Sequence of chain 1.B:
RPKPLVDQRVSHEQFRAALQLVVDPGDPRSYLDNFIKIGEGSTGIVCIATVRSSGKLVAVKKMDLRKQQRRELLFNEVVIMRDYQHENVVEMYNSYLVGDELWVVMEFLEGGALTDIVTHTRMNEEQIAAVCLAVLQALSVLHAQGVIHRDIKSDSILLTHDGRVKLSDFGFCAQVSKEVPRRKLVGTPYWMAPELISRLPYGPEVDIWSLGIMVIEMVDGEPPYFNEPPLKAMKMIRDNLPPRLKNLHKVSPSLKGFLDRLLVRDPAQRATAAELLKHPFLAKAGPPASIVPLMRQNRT

Binding-site contacts:
Ligand atom PB contacts residue GLY162 of chain 1.B at 3.6 Å.
Ligand atom C5 contacts residue LEU279 of chain 1.B at 3.5 Å (hydrophobic).
Ligand atom PG contacts residue PHE293 of chain 1.B at 3.6 Å.
Ligand atom PB contacts residue SER163 of chain 1.B at 3.4 Å.
Ligand atom N6 contacts residue ALA180 of chain 1.B at 3.6 Å.
Ligand atom O1A contacts residue ASP290 of chain 1.B at 3.4 Å (salt-bridge).
Ligand atom O2B contacts residue SER163 of chain 1.B at 3.3 Å (h-bond).
Ligand atom O2' contacts residue ALA234 of chain 1.B at 3.3 Å.
Ligand atom O1G contacts residue PHE293 of chain 1.B at 3.1 Å.
Ligand atom C2 contacts residue LEU230 of chain 1.B at 3.3 Å (hydrophobic).
Ligand atom O2A contacts residue ASP290 of chain 1.B at 2.8 Å (salt-bridge).
Ligand atom N7 contacts residue LEU279 of chain 1.B at 3.7 Å.
Ligand atom C2' contacts residue LEU279 of chain 1.B at 3.8 Å (hydrophobic).
Ligand atom O2G contacts residue GLU198 of chain 1.B at 3.0 Å (salt-bridge).
Ligand atom N3B contacts residue LYS182 of chain 1.B at 3.1 Å (salt-bridge).
Ligand atom O1G contacts residue THR164 of chain 1.B at 3.4 Å.
Ligand atom N3B contacts residue ASP290 of chain 1.B at 3.4 Å.
Ligand atom O1B contacts residue SER163 of chain 1.B at 2.8 Å (h-bond).
Ligand atom O3G contacts residue PHE293 of chain 1.B at 3.2 Å.
Ligand atom N1 contacts residue LEU230 of chain 1.B at 3.1 Å (h-bond).
Ligand atom O2' contacts residue LEU279 of chain 1.B at 3.4 Å.
Ligand atom O5' contacts residue GLY162 of chain 1.B at 3.7 Å.
Ligand atom O2A contacts residue VAL167 of chain 1.B at 3.5 Å.
Ligand atom O3G contacts residue ASP290 of chain 1.B at 3.2 Å.
Ligand atom N7 contacts residue MET227 of chain 1.B at 3.4 Å.
Ligand atom O1B contacts residue THR164 of chain 1.B at 2.7 Å (h-bond).
Ligand atom PA contacts residue ASP290 of chain 1.B at 3.7 Å.
Ligand atom O3G contacts residue ASP272 of chain 1.B at 3.6 Å.
Ligand atom N6 contacts residue GLU228 of chain 1.B at 2.8 Å (salt-bridge).
Ligand atom O3A contacts residue LYS182 of chain 1.B at 3.3 Å (salt-bridge).
Ligand atom O5' contacts residue VAL167 of chain 1.B at 3.4 Å.
Ligand atom C5' contacts residue GLU161 of chain 1.B at 3.4 Å.
Ligand atom O2G contacts residue LYS182 of chain 1.B at 3.4 Å (salt-bridge).
Ligand atom O1B contacts residue GLY162 of chain 1.B at 3.6 Å.
Ligand atom PB contacts residue LYS182 of chain 1.B at 3.7 Å.
Ligand atom O2B contacts residue GLY162 of chain 1.B at 3.4 Å.
Ligand atom N1 contacts residue PHE229 of chain 1.B at 3.7 Å.
Ligand atom O3A contacts residue GLY162 of chain 1.B at 3.3 Å.
Ligand atom O2A contacts residue LYS182 of chain 1.B at 3.1 Å (salt-bridge).
Ligand atom O2G contacts residue GLY292 of chain 1.B at 3.5 Å (h-bond).

This protein binds this small molecule.
Small molecule (SMILES): Nc1ncnc2c1ncn2[C@@H]1O[C@H](CO[P](=O)(O)O[P](=O)(O)NP(=O)(O)O)[C@@H](O)[C@H]1O